Sequence of chain 1.A:
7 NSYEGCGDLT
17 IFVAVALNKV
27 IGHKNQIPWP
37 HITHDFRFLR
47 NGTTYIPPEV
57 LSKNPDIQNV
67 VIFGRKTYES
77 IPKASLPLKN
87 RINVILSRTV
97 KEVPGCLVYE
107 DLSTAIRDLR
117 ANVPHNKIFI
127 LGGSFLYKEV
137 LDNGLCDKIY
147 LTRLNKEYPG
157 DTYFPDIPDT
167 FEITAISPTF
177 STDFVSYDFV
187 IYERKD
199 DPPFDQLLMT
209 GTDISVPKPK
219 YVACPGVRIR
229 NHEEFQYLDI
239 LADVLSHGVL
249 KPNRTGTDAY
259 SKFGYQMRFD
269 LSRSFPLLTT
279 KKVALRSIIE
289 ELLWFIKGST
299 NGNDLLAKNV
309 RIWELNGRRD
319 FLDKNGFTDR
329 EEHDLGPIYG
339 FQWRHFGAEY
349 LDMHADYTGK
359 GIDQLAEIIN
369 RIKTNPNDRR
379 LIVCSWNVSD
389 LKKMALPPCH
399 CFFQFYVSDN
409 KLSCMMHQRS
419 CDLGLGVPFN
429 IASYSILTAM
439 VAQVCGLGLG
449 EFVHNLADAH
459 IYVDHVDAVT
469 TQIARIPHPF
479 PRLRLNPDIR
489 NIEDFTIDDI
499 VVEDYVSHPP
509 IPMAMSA

Binding-site contacts:
Ligand atom CM2 contacts residue VAL19 of chain 1.A at 3.5 Å (hydrophobic).
Ligand atom N1 contacts residue PHE18 of chain 1.A at 3.7 Å.
Ligand atom O4 contacts residue ASP41 of chain 1.A at 3.5 Å (salt-bridge).
Ligand atom C5 contacts residue NAP1 of chain 1.D at 3.6 Å.
Ligand atom C2 contacts residue ALA20 of chain 1.A at 3.8 Å (hydrophobic).
Ligand atom CM2 contacts residue THR148 of chain 1.A at 3.4 Å.
Ligand atom N1 contacts residue VAL19 of chain 1.A at 3.5 Å (h-bond).
Ligand atom CM2 contacts residue ASP41 of chain 1.A at 3.4 Å.
Ligand atom CT contacts residue SER81 of chain 1.A at 3.5 Å.
Ligand atom C7 contacts residue LEU127 of chain 1.A at 3.5 Å (hydrophobic).
Ligand atom C11 contacts residue PHE42 of chain 1.A at 3.8 Å (hydrophobic).
Ligand atom C7 contacts residue NAP1 of chain 1.D at 3.4 Å.
Ligand atom N1 contacts residue LEU45 of chain 1.A at 3.7 Å.
Ligand atom CP1 contacts residue THR73 of chain 1.A at 3.8 Å.
Ligand atom N3 contacts residue ALA20 of chain 1.A at 3.5 Å.
Ligand atom C6 contacts residue NAP1 of chain 1.D at 3.3 Å.
Ligand atom C contacts residue PHE42 of chain 1.A at 3.5 Å (hydrophobic).
Ligand atom N3 contacts residue ASP41 of chain 1.A at 2.7 Å (salt-bridge).
Ligand atom N contacts residue PHE42 of chain 1.A at 3.8 Å.
Ligand atom N10 contacts residue THR73 of chain 1.A at 3.8 Å.
Ligand atom C2 contacts residue ASP41 of chain 1.A at 3.6 Å.
Ligand atom O1 contacts residue SER81 of chain 1.A at 2.5 Å (h-bond).
Ligand atom O2 contacts residue PRO78 of chain 1.A at 3.5 Å.
Ligand atom OE2 contacts residue ARG46 of chain 1.A at 2.7 Å (salt-bridge).
Ligand atom CB contacts residue PHE42 of chain 1.A at 3.7 Å (hydrophobic).
Ligand atom C8 contacts residue PHE18 of chain 1.A at 3.5 Å (hydrophobic).
Ligand atom C8 contacts residue NAP1 of chain 1.D at 3.8 Å.
Ligand atom C8A contacts residue LEU45 of chain 1.A at 3.7 Å (hydrophobic).
Ligand atom CP1 contacts residue LEU127 of chain 1.A at 3.6 Å (hydrophobic).
Ligand atom O contacts residue PHE42 of chain 1.A at 3.5 Å.
Ligand atom C4A contacts residue NAP1 of chain 1.D at 3.3 Å.
Ligand atom C4 contacts residue NAP1 of chain 1.D at 3.8 Å.
Ligand atom C9 contacts residue NAP1 of chain 1.D at 3.5 Å.
Ligand atom O contacts residue PRO78 of chain 1.A at 3.7 Å.
Ligand atom C4 contacts residue ASP41 of chain 1.A at 3.5 Å.
Ligand atom CA contacts residue PHE42 of chain 1.A at 3.8 Å (hydrophobic).
Ligand atom O2 contacts residue SER81 of chain 1.A at 3.8 Å.
Ligand atom C8A contacts residue NAP1 of chain 1.D at 3.5 Å.
Ligand atom C2 contacts residue VAL19 of chain 1.A at 3.7 Å (hydrophobic).
Ligand atom O4 contacts residue PHE42 of chain 1.A at 3.3 Å.

The protein below binds the small molecule below.
Small molecule (SMILES): Cc1nc(=O)c2cc(CN(C)c3ccc(C(=O)N[C@@H](CCC(=O)O)C(=O)O)s3)ccc2[nH]1